Binding-site contacts:
Ligand atom N2 contacts residue MET151 of chain 54.F at 3.4 Å.
Ligand atom C4 contacts residue ASN154 of chain 54.F at 3.2 Å.
Ligand atom C2 contacts residue MET151 of chain 54.F at 4.1 Å (hydrophobic).
Ligand atom C6 contacts residue GLY157 of chain 54.F at 4.2 Å.
Ligand atom C5 contacts residue ASN154 of chain 54.F at 2.1 Å.
Ligand atom C2 contacts residue ASN154 of chain 54.F at 3.5 Å.
Ligand atom C8 contacts residue THR156 of chain 54.F at 2.9 Å.
Ligand atom C7 contacts residue THR156 of chain 54.F at 3.4 Å.
Ligand atom C3 contacts residue ASN154 of chain 54.F at 3.5 Å.
Ligand atom C6 contacts residue ASN154 of chain 54.F at 3.0 Å.
Ligand atom O7 contacts residue HIS148 of chain 54.F at 3.3 Å (h-bond).
Ligand atom O5 contacts residue ASN154 of chain 54.F at 2.4 Å (h-bond).
Ligand atom O4 contacts residue ASN154 of chain 54.F at 3.5 Å (h-bond).
Ligand atom C1 contacts residue ASN154 of chain 54.F at 2.5 Å.
Ligand atom O7 contacts residue THR156 of chain 54.F at 2.4 Å.
Ligand atom C4 contacts residue THR156 of chain 54.F at 4.1 Å.
Ligand atom C2 contacts residue HIS148 of chain 54.F at 4.2 Å.
Ligand atom C1 contacts residue MET151 of chain 54.F at 3.6 Å (hydrophobic).
Ligand atom C1 contacts residue GLY150 of chain 54.F at 3.8 Å.
Ligand atom C8 contacts residue HIS148 of chain 54.F at 1.2 Å.
Ligand atom O5 contacts residue ARG164 of chain 54.F at 4.3 Å.
Ligand atom C2 contacts residue GLY150 of chain 54.F at 4.5 Å.
Ligand atom O6 contacts residue ASP155 of chain 54.F at 4.2 Å.
Ligand atom C7 contacts residue MET151 of chain 54.F at 4.0 Å (hydrophobic).
Ligand atom N2 contacts residue HIS148 of chain 54.F at 2.8 Å (h-bond).
Ligand atom N2 contacts residue THR156 of chain 54.F at 4.3 Å.
Ligand atom C8 contacts residue MET151 of chain 54.F at 4.1 Å (hydrophobic).
Ligand atom O5 contacts residue THR156 of chain 54.F at 3.8 Å.
Ligand atom C6 contacts residue THR156 of chain 54.F at 1.8 Å.
Ligand atom N2 contacts residue ASN154 of chain 54.F at 4.3 Å.
Ligand atom O6 contacts residue THR156 of chain 54.F at 1.2 Å (h-bond).
Ligand atom N2 contacts residue GLY150 of chain 54.F at 4.1 Å.
Ligand atom C8 contacts residue GLY157 of chain 54.F at 4.5 Å.
Ligand atom C7 contacts residue HIS148 of chain 54.F at 2.3 Å.
Ligand atom C5 contacts residue THR156 of chain 54.F at 3.2 Å.
Ligand atom O4 contacts residue THR156 of chain 54.F at 4.2 Å.
Ligand atom O6 contacts residue ASN154 of chain 54.F at 2.4 Å (h-bond).
Ligand atom C6 contacts residue ASP155 of chain 54.F at 4.3 Å.

A protein and the small-molecule ligand that binds it are described below.
Small molecule (SMILES): CC(=O)N[C@H]1[C@H](O[C@H]2[C@H](O)[C@@H](NC(C)=O)CO[C@@H]2CO)O[C@H](CO)[C@@H](O)[C@@H]1O

Sequence of chain 54.F:
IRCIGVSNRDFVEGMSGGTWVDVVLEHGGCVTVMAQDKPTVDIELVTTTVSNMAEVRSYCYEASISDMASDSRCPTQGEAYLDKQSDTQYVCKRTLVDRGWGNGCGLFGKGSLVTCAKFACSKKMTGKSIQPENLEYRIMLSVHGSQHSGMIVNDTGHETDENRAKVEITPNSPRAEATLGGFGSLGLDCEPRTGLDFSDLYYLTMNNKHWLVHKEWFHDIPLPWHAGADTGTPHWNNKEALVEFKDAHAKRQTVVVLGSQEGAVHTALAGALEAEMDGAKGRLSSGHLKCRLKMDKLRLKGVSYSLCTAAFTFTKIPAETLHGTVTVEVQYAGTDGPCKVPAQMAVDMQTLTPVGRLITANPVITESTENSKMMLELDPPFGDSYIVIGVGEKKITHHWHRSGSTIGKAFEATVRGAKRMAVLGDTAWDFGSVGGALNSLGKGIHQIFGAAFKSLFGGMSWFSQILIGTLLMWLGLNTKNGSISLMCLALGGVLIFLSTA